Binding-site contacts:
Ligand atom C7 contacts residue SER128 of chain 3.A at 3.7 Å.
Ligand atom O4 contacts residue SER129 of chain 3.A at 3.9 Å.
Ligand atom O6 contacts residue SER128 of chain 3.A at 3.5 Å.
Ligand atom C17 contacts residue GLY268 of chain 3.A at 3.7 Å.
Ligand atom C14 contacts residue IMP1 of chain 3.C at 3.7 Å.
Ligand atom O2 contacts residue ILE178 of chain 3.A at 3.6 Å.
Ligand atom O4 contacts residue THR186 of chain 3.A at 3.7 Å.
Ligand atom C8 contacts residue ASP127 of chain 3.A at 3.8 Å.
Ligand atom C15 contacts residue IMP1 of chain 3.C at 3.3 Å.
Ligand atom C10 contacts residue IMP1 of chain 3.C at 3.9 Å.
Ligand atom C11 contacts residue IMP1 of chain 3.C at 3.9 Å.
Ligand atom C2 contacts residue GLY268 of chain 3.A at 4.0 Å.
Ligand atom C15 contacts residue SER129 of chain 3.A at 3.6 Å.
Ligand atom O1 contacts residue GLY179 of chain 3.A at 3.6 Å (h-bond).
Ligand atom C12 contacts residue IMP1 of chain 3.C at 3.7 Å.
Ligand atom O4 contacts residue IMP1 of chain 3.C at 3.0 Å.
Ligand atom C12 contacts residue SER128 of chain 3.A at 4.0 Å.
Ligand atom C6 contacts residue SER129 of chain 3.A at 3.4 Å.
Ligand atom C17 contacts residue IMP1 of chain 3.C at 3.7 Å.
Ligand atom C1 contacts residue THR186 of chain 3.A at 3.9 Å.
Ligand atom C8 contacts residue SER128 of chain 3.A at 3.9 Å.
Ligand atom O1 contacts residue THR186 of chain 3.A at 2.8 Å (h-bond).
Ligand atom O2 contacts residue GLY179 of chain 3.A at 3.4 Å (h-bond).
Ligand atom O1 contacts residue CYS184 of chain 3.A at 3.7 Å.
Ligand atom O1 contacts residue IMP1 of chain 3.C at 3.5 Å.
Ligand atom C7 contacts residue IMP1 of chain 3.C at 3.4 Å.
Ligand atom C8 contacts residue SER129 of chain 3.A at 4.0 Å.
Ligand atom C1 contacts residue IMP1 of chain 3.C at 3.6 Å.
Ligand atom C7 contacts residue ASN156 of chain 3.A at 3.7 Å.
Ligand atom C16 contacts residue SER129 of chain 3.A at 3.6 Å.
Ligand atom O6 contacts residue SER129 of chain 3.A at 3.0 Å (h-bond).
Ligand atom C11 contacts residue SER129 of chain 3.A at 3.8 Å.
Ligand atom O2 contacts residue GLY177 of chain 3.A at 3.2 Å (h-bond).
Ligand atom C1 contacts residue GLY179 of chain 3.A at 3.9 Å.
Ligand atom C10 contacts residue GLY177 of chain 3.A at 3.0 Å.
Ligand atom O5 contacts residue SER129 of chain 3.A at 2.7 Å (h-bond).
Ligand atom C9 contacts residue MET267 of chain 3.A at 3.3 Å (hydrophobic).
Ligand atom C10 contacts residue ASN156 of chain 3.A at 3.5 Å.
Ligand atom C16 contacts residue IMP1 of chain 3.C at 3.4 Å.
Ligand atom C9 contacts residue GLY268 of chain 3.A at 3.9 Å.

This protein binds this small molecule.
Small molecule (SMILES): COc1c(C)c2c(c(O)c1C/C=C(\C)CCC(=O)O)C(=O)OC2

Sequence of chain 3.A:
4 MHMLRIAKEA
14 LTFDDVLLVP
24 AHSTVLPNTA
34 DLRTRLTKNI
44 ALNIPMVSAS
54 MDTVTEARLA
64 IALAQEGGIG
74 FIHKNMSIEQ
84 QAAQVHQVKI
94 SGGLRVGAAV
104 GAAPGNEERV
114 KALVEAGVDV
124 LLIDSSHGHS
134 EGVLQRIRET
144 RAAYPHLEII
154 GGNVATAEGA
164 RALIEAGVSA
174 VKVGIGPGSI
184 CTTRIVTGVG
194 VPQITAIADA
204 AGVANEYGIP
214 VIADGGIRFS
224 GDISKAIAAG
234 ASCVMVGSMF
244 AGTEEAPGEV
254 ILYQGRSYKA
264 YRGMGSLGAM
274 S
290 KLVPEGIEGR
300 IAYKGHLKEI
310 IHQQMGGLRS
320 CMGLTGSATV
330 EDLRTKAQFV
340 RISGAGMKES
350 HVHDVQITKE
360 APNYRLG